Sequence of chain 2.B:
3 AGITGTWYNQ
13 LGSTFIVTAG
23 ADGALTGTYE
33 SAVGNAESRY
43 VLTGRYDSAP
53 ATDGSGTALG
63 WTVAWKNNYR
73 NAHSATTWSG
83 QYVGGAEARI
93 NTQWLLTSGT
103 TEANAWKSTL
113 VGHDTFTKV

The protein below binds the small molecule below.
Small molecule (SMILES): O=C(O)c1ccccc1/N=N/c1ccc(O)cc1

Binding-site contacts:
Ligand atom C5 contacts residue THR78 of chain 3.A at 3.7 Å.
Ligand atom OXT contacts residue SER15 of chain 3.A at 2.9 Å (h-bond).
Ligand atom C3 contacts residue ASP116 of chain 3.A at 3.3 Å.
Ligand atom C2' contacts residue SER33 of chain 3.A at 3.1 Å.
Ligand atom N1 contacts residue VAL35 of chain 3.A at 3.3 Å.
Ligand atom N1' contacts residue VAL35 of chain 3.A at 3.8 Å.
Ligand atom C contacts residue TYR31 of chain 3.A at 3.6 Å (hydrophobic).
Ligand atom C4 contacts residue TRP96 of chain 3.A at 3.1 Å (hydrophobic).
Ligand atom C2' contacts residue TRP67 of chain 3.A at 3.8 Å (hydrophobic).
Ligand atom C5 contacts residue TRP96 of chain 3.A at 3.6 Å (hydrophobic).
Ligand atom C4' contacts residue ALA38 of chain 3.A at 3.5 Å (hydrophobic).
Ligand atom C2' contacts residue VAL35 of chain 3.A at 3.0 Å (hydrophobic).
Ligand atom C3' contacts residue TRP67 of chain 3.A at 3.8 Å (hydrophobic).
Ligand atom C3' contacts residue ASN37 of chain 3.A at 3.7 Å.
Ligand atom N1' contacts residue TRP67 of chain 3.A at 3.5 Å.
Ligand atom C6 contacts residue THR78 of chain 3.A at 3.5 Å.
Ligand atom C1' contacts residue VAL35 of chain 3.A at 3.8 Å (hydrophobic).
Ligand atom C1' contacts residue TRP67 of chain 3.A at 3.5 Å (hydrophobic).
Ligand atom C contacts residue SER15 of chain 3.A at 3.4 Å.
Ligand atom OXT contacts residue VAL35 of chain 3.A at 3.3 Å.
Ligand atom C5' contacts residue ASN37 of chain 3.A at 3.7 Å.
Ligand atom C contacts residue SER33 of chain 3.A at 3.7 Å.
Ligand atom O4' contacts residue ALA38 of chain 3.A at 2.9 Å (h-bond).
Ligand atom C4' contacts residue ASN37 of chain 3.A at 3.0 Å.
Ligand atom OXT contacts residue SER33 of chain 3.A at 2.3 Å (h-bond).
Ligand atom C4 contacts residue ASP116 of chain 3.A at 3.8 Å.
Ligand atom O4' contacts residue ALA74 of chain 3.A at 3.5 Å.
Ligand atom C3' contacts residue VAL35 of chain 3.A at 3.1 Å (hydrophobic).
Ligand atom C1 contacts residue VAL35 of chain 3.A at 3.8 Å (hydrophobic).
Ligand atom C3 contacts residue TRP80 of chain 3.A at 3.9 Å (hydrophobic).
Ligand atom O contacts residue ASN11 of chain 3.A at 3.1 Å (h-bond).
Ligand atom C6' contacts residue TRP67 of chain 3.A at 3.8 Å (hydrophobic).
Ligand atom C3' contacts residue ALA38 of chain 3.A at 2.7 Å (hydrophobic).
Ligand atom O contacts residue SER15 of chain 3.A at 3.0 Å (h-bond).
Ligand atom C4' contacts residue GLY36 of chain 3.A at 3.9 Å.
Ligand atom N1 contacts residue SER33 of chain 3.A at 3.2 Å (h-bond).
Ligand atom O contacts residue TYR31 of chain 3.A at 2.7 Å (h-bond).
Ligand atom C2' contacts residue ALA38 of chain 3.A at 3.7 Å (hydrophobic).
Ligand atom O4' contacts residue ASN37 of chain 3.A at 1.7 Å (h-bond).
Ligand atom N1 contacts residue TRP67 of chain 3.A at 3.4 Å.

Sequence of chain 3.A:
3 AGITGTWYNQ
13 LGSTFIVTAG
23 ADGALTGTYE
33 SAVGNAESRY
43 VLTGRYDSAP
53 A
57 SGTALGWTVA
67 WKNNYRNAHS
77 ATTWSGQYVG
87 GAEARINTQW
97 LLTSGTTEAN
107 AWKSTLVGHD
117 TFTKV